This protein binds this small molecule.
Small molecule (SMILES): O=P(O)(O)OC[C@H]1O[C@@](CO)(OP(=O)(O)O)[C@@H](O)[C@@H]1O

Binding-site contacts:
Ligand atom O6 contacts residue SER406 of chain 1.B at 3.6 Å (h-bond).
Ligand atom C1 contacts residue GLY488 of chain 1.B at 3.7 Å.
Ligand atom C6 contacts residue SER406 of chain 1.B at 3.8 Å.
Ligand atom O2 contacts residue ASN402 of chain 1.B at 3.5 Å (h-bond).
Ligand atom P2 contacts residue SER401 of chain 1.B at 3.7 Å.
Ligand atom O5P contacts residue ASN402 of chain 1.B at 2.7 Å (h-bond).
Ligand atom C6 contacts residue LEU400 of chain 1.B at 3.5 Å (hydrophobic).
Ligand atom O1 contacts residue LYS487 of chain 1.B at 3.3 Å.
Ligand atom C1 contacts residue VAL486 of chain 1.B at 3.6 Å (hydrophobic).
Ligand atom C5 contacts residue LEU400 of chain 1.B at 3.8 Å (hydrophobic).
Ligand atom O4 contacts residue LEU400 of chain 1.B at 2.7 Å (h-bond).
Ligand atom O4P contacts residue ARG405 of chain 1.B at 3.7 Å.
Ligand atom O4P contacts residue SER406 of chain 1.B at 2.7 Å (h-bond).
Ligand atom O3 contacts residue LYS454 of chain 1.B at 3.7 Å.
Ligand atom O1P contacts residue ARG457 of chain 1.B at 3.1 Å (salt-bridge).
Ligand atom P1 contacts residue ASN402 of chain 1.B at 3.9 Å.
Ligand atom O6P contacts residue ARG405 of chain 1.B at 2.7 Å (salt-bridge).
Ligand atom C3 contacts residue ALA482 of chain 1.B at 3.4 Å (hydrophobic).
Ligand atom O4 contacts residue PRO490 of chain 1.B at 3.5 Å.
Ligand atom O3 contacts residue ALA482 of chain 1.B at 3.0 Å (h-bond).
Ligand atom O5P contacts residue THR403 of chain 1.B at 2.9 Å (h-bond).
Ligand atom O5 contacts residue GLY488 of chain 1.B at 3.9 Å.
Ligand atom O3 contacts residue HIS481 of chain 1.B at 3.6 Å.
Ligand atom O5P contacts residue SER401 of chain 1.B at 3.7 Å.
Ligand atom O6P contacts residue THR403 of chain 1.B at 3.0 Å (h-bond).
Ligand atom O1 contacts residue GLY488 of chain 1.B at 2.8 Å (h-bond).
Ligand atom O4P contacts residue THR403 of chain 1.B at 3.9 Å.
Ligand atom O4 contacts residue HIS481 of chain 1.B at 3.3 Å.
Ligand atom O4P contacts residue SER401 of chain 1.B at 2.6 Å (h-bond).
Ligand atom P2 contacts residue THR403 of chain 1.B at 3.5 Å.
Ligand atom O1P contacts residue LYS454 of chain 1.B at 2.7 Å (salt-bridge).
Ligand atom C5 contacts residue TYR489 of chain 1.B at 3.8 Å (hydrophobic).
Ligand atom O5 contacts residue TYR489 of chain 1.B at 3.5 Å (h-bond).
Ligand atom P2 contacts residue SER406 of chain 1.B at 3.7 Å.
Ligand atom P1 contacts residue ARG457 of chain 1.B at 3.7 Å.
Ligand atom C1 contacts residue ALA482 of chain 1.B at 3.5 Å (hydrophobic).
Ligand atom P1 contacts residue LYS454 of chain 1.B at 3.8 Å.
Ligand atom C4 contacts residue LEU400 of chain 1.B at 3.2 Å (hydrophobic).
Ligand atom O2P contacts residue ARG457 of chain 1.B at 2.8 Å (salt-bridge).
Ligand atom O2P contacts residue ASN402 of chain 1.B at 2.9 Å (h-bond).

Sequence of chain 1.B:
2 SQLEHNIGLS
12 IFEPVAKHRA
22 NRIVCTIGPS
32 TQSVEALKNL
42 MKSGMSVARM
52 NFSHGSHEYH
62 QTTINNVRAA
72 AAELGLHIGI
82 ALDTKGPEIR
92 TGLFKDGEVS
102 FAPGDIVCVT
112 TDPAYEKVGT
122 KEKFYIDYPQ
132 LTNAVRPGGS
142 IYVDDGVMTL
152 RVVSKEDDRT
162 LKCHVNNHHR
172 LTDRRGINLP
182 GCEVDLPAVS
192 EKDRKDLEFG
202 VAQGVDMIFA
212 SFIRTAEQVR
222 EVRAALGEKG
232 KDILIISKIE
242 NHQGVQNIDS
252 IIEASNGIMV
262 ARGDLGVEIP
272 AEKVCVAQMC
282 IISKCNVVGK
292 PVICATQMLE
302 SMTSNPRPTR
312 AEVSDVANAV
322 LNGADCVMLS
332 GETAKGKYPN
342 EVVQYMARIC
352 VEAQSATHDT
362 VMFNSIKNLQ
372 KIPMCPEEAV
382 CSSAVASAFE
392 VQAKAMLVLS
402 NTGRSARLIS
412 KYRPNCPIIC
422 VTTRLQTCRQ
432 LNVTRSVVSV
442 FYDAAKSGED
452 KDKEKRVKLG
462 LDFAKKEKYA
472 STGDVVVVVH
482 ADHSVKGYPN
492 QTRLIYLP